Sequence of chain 1.B:
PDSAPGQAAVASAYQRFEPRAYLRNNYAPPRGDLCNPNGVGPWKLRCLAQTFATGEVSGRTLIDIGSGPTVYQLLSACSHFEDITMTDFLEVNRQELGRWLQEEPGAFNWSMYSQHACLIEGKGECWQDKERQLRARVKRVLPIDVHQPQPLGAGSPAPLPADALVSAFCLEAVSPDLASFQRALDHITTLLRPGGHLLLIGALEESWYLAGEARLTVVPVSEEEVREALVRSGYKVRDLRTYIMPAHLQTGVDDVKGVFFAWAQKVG

Binding-site contacts:
Ligand atom C10 contacts residue ASP267 of chain 1.B at 3.8 Å.
Ligand atom C09 contacts residue PHE182 of chain 1.B at 3.9 Å (hydrophobic).
Ligand atom N08 contacts residue GLU219 of chain 1.B at 3.8 Å.
Ligand atom N08 contacts residue PHE182 of chain 1.B at 4.0 Å.
Ligand atom CL01 contacts residue ARG44 of chain 1.B at 3.6 Å.
Ligand atom N08 contacts residue ASP267 of chain 1.B at 4.2 Å.
Ligand atom C09 contacts residue GLU219 of chain 1.B at 4.5 Å.
Ligand atom C09 contacts residue ARG44 of chain 1.B at 4.1 Å.
Ligand atom C05 contacts residue TYR35 of chain 1.B at 4.3 Å (hydrophobic).
Ligand atom CL01 contacts residue VAL272 of chain 1.B at 4.3 Å.
Ligand atom C03 contacts residue ASN39 of chain 1.B at 4.2 Å.
Ligand atom C10 contacts residue GLU219 of chain 1.B at 4.5 Å.
Ligand atom C09 contacts residue ASN39 of chain 1.B at 3.5 Å.
Ligand atom C02 contacts residue ARG44 of chain 1.B at 3.5 Å.
Ligand atom C07 contacts residue TYR35 of chain 1.B at 3.4 Å (hydrophobic).
Ligand atom C04 contacts residue PHE182 of chain 1.B at 3.6 Å (hydrophobic).
Ligand atom C07 contacts residue ASN39 of chain 1.B at 4.2 Å.
Ligand atom C07 contacts residue PHE182 of chain 1.B at 3.7 Å (hydrophobic).
Ligand atom C03 contacts residue LYS57 of chain 1.B at 3.7 Å.
Ligand atom CL01 contacts residue VAL53 of chain 1.B at 4.2 Å.
Ligand atom C10 contacts residue PHE182 of chain 1.B at 4.4 Å (hydrophobic).
Ligand atom N06 contacts residue ASN39 of chain 1.B at 4.1 Å.
Ligand atom N06 contacts residue TYR40 of chain 1.B at 4.2 Å.
Ligand atom N08 contacts residue ASN39 of chain 1.B at 3.9 Å.
Ligand atom CL01 contacts residue VAL269 of chain 1.B at 4.2 Å.
Ligand atom C09 contacts residue ASP267 of chain 1.B at 4.3 Å.
Ligand atom N06 contacts residue TYR35 of chain 1.B at 3.1 Å (h-bond).
Ligand atom C10 contacts residue VAL269 of chain 1.B at 4.2 Å (hydrophobic).
Ligand atom C05 contacts residue ASN39 of chain 1.B at 3.6 Å.
Ligand atom C04 contacts residue TYR40 of chain 1.B at 4.1 Å (hydrophobic).
Ligand atom CL01 contacts residue MET258 of chain 1.B at 3.2 Å.
Ligand atom C03 contacts residue ARG44 of chain 1.B at 4.4 Å.
Ligand atom C04 contacts residue LYS57 of chain 1.B at 3.3 Å.
Ligand atom C10 contacts residue ASN39 of chain 1.B at 3.8 Å.
Ligand atom C04 contacts residue ASN39 of chain 1.B at 4.0 Å.
Ligand atom N06 contacts residue PHE182 of chain 1.B at 3.4 Å.
Ligand atom C10 contacts residue ARG44 of chain 1.B at 3.3 Å.
Ligand atom C05 contacts residue PHE182 of chain 1.B at 3.7 Å (hydrophobic).
Ligand atom C02 contacts residue ASN39 of chain 1.B at 4.1 Å.
Ligand atom C03 contacts residue PHE182 of chain 1.B at 4.1 Å (hydrophobic).

The protein below binds the small molecule below.
Small molecule (SMILES): Clc1ccc2[nH]cnc2c1